This protein binds this small molecule.
Small molecule (SMILES): Cc1c(C(=O)C2=C(O)CCCC2=O)ccc2ncn(-c3ccccc3)c(=O)c12

Sequence of chain 2.A:
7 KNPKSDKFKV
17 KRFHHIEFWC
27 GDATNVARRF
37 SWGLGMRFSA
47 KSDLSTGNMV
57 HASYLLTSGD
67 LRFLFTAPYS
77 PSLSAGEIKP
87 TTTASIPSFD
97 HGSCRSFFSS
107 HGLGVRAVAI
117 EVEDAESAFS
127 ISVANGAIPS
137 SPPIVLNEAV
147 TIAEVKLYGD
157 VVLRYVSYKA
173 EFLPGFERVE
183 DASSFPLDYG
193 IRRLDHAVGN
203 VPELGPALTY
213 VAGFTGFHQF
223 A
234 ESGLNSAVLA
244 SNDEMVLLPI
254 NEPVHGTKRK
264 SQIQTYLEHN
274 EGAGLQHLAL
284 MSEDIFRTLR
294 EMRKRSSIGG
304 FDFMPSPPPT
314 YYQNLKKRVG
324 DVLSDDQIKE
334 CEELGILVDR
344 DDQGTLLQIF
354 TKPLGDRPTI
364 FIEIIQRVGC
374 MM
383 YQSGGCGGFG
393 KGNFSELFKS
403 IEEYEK

Binding-site contacts:
Ligand atom C2 contacts residue SER239 of chain 2.A at 3.6 Å.
Ligand atom C14 contacts residue PHE353 of chain 2.A at 3.3 Å (hydrophobic).
Ligand atom C6 contacts residue HIS280 of chain 2.A at 3.6 Å.
Ligand atom O7 contacts residue VAL200 of chain 2.A at 3.8 Å.
Ligand atom O7 contacts residue CO1 of chain 2.B at 2.0 Å.
Ligand atom C5 contacts residue HIS280 of chain 2.A at 3.7 Å.
Ligand atom C12 contacts residue PHE396 of chain 2.A at 3.5 Å (hydrophobic).
Ligand atom C3 contacts residue LYS393 of chain 2.A at 3.6 Å.
Ligand atom C13 contacts residue PHE396 of chain 2.A at 3.5 Å (hydrophobic).
Ligand atom C11 contacts residue GLY392 of chain 2.A at 3.7 Å.
Ligand atom O22 contacts residue GLU366 of chain 2.A at 3.0 Å (salt-bridge).
Ligand atom C13 contacts residue PHE353 of chain 2.A at 3.6 Å (hydrophobic).
Ligand atom C14 contacts residue PHE396 of chain 2.A at 3.7 Å (hydrophobic).
Ligand atom C1 contacts residue PRO252 of chain 2.A at 3.6 Å (hydrophobic).
Ligand atom C21 contacts residue PHE364 of chain 2.A at 3.9 Å (hydrophobic).
Ligand atom C5 contacts residue CO1 of chain 2.B at 3.5 Å.
Ligand atom C9 contacts residue HIS280 of chain 2.A at 3.6 Å.
Ligand atom C11 contacts residue PHE391 of chain 2.A at 3.3 Å (hydrophobic).
Ligand atom O7 contacts residue HIS198 of chain 2.A at 3.0 Å (h-bond).
Ligand atom O22 contacts residue PHE353 of chain 2.A at 3.6 Å.
Ligand atom C6 contacts residue CO1 of chain 2.B at 3.1 Å.
Ligand atom C21 contacts residue PHE353 of chain 2.A at 3.4 Å (hydrophobic).
Ligand atom O22 contacts residue HIS280 of chain 2.A at 3.1 Å (h-bond).
Ligand atom C2 contacts residue LYS393 of chain 2.A at 3.6 Å.
Ligand atom C3 contacts residue ASN254 of chain 2.A at 3.5 Å.
Ligand atom C9 contacts residue PHE391 of chain 2.A at 3.7 Å (hydrophobic).
Ligand atom O8 contacts residue PHE396 of chain 2.A at 3.5 Å.
Ligand atom O22 contacts residue PHE391 of chain 2.A at 3.7 Å.
Ligand atom C19 contacts residue PHE396 of chain 2.A at 3.8 Å (hydrophobic).
Ligand atom O7 contacts residue PHE391 of chain 2.A at 3.8 Å.
Ligand atom C16 contacts residue PHE353 of chain 2.A at 3.6 Å (hydrophobic).
Ligand atom C15 contacts residue PHE353 of chain 2.A at 3.1 Å (hydrophobic).
Ligand atom O22 contacts residue CO1 of chain 2.B at 2.0 Å.
Ligand atom C9 contacts residue CO1 of chain 2.B at 3.0 Å.
Ligand atom O7 contacts residue HIS280 of chain 2.A at 3.2 Å (h-bond).
Ligand atom N17 contacts residue PHE396 of chain 2.A at 3.8 Å.
Ligand atom C12 contacts residue GLY392 of chain 2.A at 3.2 Å.
Ligand atom C3 contacts residue SER239 of chain 2.A at 3.7 Å.
Ligand atom C11 contacts residue PHE353 of chain 2.A at 3.8 Å (hydrophobic).
Ligand atom C10 contacts residue PHE353 of chain 2.A at 3.4 Å (hydrophobic).